A small-molecule ligand and the protein it binds are described below.
Small molecule (SMILES): Cc1ncc(COP(=O)(O)O)c(/C=N/[C@@H](CCSC[C@H](N)C(=O)O)C(=O)O)c1O

Sequence of chain 1.C:
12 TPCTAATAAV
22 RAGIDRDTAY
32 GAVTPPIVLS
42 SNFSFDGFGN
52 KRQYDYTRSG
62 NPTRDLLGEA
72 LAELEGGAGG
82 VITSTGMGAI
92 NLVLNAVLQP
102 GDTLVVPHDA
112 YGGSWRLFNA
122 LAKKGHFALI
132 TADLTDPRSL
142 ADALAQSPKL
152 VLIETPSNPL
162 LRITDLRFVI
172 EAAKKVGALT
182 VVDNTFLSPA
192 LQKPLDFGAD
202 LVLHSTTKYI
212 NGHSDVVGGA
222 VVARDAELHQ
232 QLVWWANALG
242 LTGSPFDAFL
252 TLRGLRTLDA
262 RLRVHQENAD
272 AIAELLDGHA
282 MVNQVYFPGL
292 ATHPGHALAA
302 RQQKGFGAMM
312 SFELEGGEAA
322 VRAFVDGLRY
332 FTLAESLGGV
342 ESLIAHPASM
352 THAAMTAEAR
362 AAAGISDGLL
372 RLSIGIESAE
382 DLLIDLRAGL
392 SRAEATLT

Binding-site contacts:
Ligand atom O3P contacts residue MET88 of chain 1.C at 2.8 Å (h-bond).
Ligand atom O3P contacts residue THR86 of chain 1.C at 3.5 Å.
Ligand atom NH contacts residue ASP56 of chain 1.D at 3.5 Å (salt-bridge).
Ligand atom O3P contacts residue GLY87 of chain 1.C at 3.1 Å (h-bond).
Ligand atom OT contacts residue SER337 of chain 1.C at 2.8 Å (h-bond).
Ligand atom OX2 contacts residue ASN238 of chain 1.D at 3.5 Å (h-bond).
Ligand atom N contacts residue LYS209 of chain 1.C at 3.0 Å (salt-bridge).
Ligand atom P contacts residue GLY87 of chain 1.C at 3.6 Å.
Ligand atom O contacts residue ASN159 of chain 1.C at 3.0 Å (h-bond).
Ligand atom O4P contacts residue GLY87 of chain 1.C at 3.4 Å.
Ligand atom NH contacts residue GLU336 of chain 1.C at 3.0 Å (salt-bridge).
Ligand atom O2P contacts residue THR208 of chain 1.C at 2.8 Å (h-bond).
Ligand atom C2 contacts residue ASP184 of chain 1.C at 3.4 Å.
Ligand atom CH contacts residue SER60 of chain 1.D at 3.6 Å.
Ligand atom C2A contacts residue ASP184 of chain 1.C at 3.3 Å.
Ligand atom CA contacts residue LYS209 of chain 1.C at 3.2 Å.
Ligand atom CH contacts residue ARG117 of chain 1.C at 3.5 Å.
Ligand atom C6 contacts residue ASP184 of chain 1.C at 3.5 Å.
Ligand atom SD contacts residue TYR112 of chain 1.C at 3.3 Å (h-bond).
Ligand atom N1 contacts residue ASP184 of chain 1.C at 2.6 Å (salt-bridge).
Ligand atom C4A contacts residue TYR112 of chain 1.C at 3.5 Å (hydrophobic).
Ligand atom C4 contacts residue TYR112 of chain 1.C at 3.5 Å (hydrophobic).
Ligand atom O contacts residue ARG372 of chain 1.C at 2.9 Å (salt-bridge).
Ligand atom OT contacts residue ARG372 of chain 1.C at 2.9 Å (salt-bridge).
Ligand atom OX1 contacts residue ARG117 of chain 1.C at 2.9 Å (salt-bridge).
Ligand atom CB contacts residue TYR112 of chain 1.C at 3.2 Å (hydrophobic).
Ligand atom OX2 contacts residue ARG59 of chain 1.D at 2.8 Å (salt-bridge).
Ligand atom OX2 contacts residue ARG117 of chain 1.C at 2.9 Å (salt-bridge).
Ligand atom OT contacts residue THR352 of chain 1.C at 3.3 Å.
Ligand atom O4P contacts residue SER206 of chain 1.C at 3.1 Å.
Ligand atom OX1 contacts residue ASN238 of chain 1.D at 3.2 Å (h-bond).
Ligand atom CE contacts residue TYR112 of chain 1.C at 3.3 Å (hydrophobic).
Ligand atom C4A contacts residue LYS209 of chain 1.C at 2.9 Å.
Ligand atom O3 contacts residue ASN159 of chain 1.C at 3.0 Å (h-bond).
Ligand atom O1P contacts residue ARG59 of chain 1.D at 2.9 Å (salt-bridge).
Ligand atom O2P contacts residue GLY87 of chain 1.C at 3.1 Å (h-bond).
Ligand atom O2P contacts residue SER206 of chain 1.C at 2.7 Å (h-bond).
Ligand atom O3P contacts residue ARG59 of chain 1.D at 2.7 Å (salt-bridge).
Ligand atom OX2 contacts residue TYR112 of chain 1.C at 3.6 Å (h-bond).
Ligand atom O1P contacts residue TYR57 of chain 1.D at 2.5 Å (h-bond).

Sequence of chain 1.D:
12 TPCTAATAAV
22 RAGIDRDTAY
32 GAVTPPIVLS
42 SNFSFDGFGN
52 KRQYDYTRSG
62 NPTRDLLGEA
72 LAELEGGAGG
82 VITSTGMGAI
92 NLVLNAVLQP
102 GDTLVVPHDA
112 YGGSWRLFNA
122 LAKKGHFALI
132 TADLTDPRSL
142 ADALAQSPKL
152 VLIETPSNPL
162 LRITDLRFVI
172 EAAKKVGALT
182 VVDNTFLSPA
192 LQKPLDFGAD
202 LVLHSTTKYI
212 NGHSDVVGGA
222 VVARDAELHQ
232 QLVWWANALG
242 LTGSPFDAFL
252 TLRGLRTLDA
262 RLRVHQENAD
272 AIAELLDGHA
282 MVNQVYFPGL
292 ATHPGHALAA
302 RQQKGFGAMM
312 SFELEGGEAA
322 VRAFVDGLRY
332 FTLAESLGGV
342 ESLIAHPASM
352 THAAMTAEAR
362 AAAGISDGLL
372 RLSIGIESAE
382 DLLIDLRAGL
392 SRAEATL